Sequence of chain 1.A:
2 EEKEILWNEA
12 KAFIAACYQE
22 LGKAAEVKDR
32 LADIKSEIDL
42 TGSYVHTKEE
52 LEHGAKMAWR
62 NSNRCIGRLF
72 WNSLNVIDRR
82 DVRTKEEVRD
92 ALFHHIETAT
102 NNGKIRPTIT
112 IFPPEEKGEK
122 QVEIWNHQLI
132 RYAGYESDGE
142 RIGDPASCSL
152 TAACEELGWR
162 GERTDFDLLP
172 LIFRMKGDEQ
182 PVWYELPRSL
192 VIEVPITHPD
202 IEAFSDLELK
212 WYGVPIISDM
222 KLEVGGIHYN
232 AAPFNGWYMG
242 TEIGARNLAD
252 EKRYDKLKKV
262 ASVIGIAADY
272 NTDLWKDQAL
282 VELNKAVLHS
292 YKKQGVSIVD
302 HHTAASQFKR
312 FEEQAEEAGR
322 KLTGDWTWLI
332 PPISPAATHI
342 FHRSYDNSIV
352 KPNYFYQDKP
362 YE

The protein below binds the small molecule below.
Small molecule (SMILES): Cc1cc(N)nc(CCc2cc(C#N)cc(CCc3cc(C)cc(N)n3)c2)c1

Binding-site contacts:
Ligand atom C08 contacts residue HEM1 of chain 1.B at 3.4 Å.
Ligand atom N21 contacts residue HEM1 of chain 1.B at 2.7 Å (h-bond).
Ligand atom N21 contacts residue TYR357 of chain 1.A at 3.7 Å.
Ligand atom C27 contacts residue TYR357 of chain 1.A at 3.7 Å (hydrophobic).
Ligand atom N22 contacts residue ARG65 of chain 1.A at 3.1 Å (salt-bridge).
Ligand atom N10 contacts residue ARG132 of chain 1.A at 3.1 Å (salt-bridge).
Ligand atom C03 contacts residue HEM1 of chain 1.B at 3.4 Å.
Ligand atom N01 contacts residue GLU243 of chain 1.A at 2.7 Å (salt-bridge).
Ligand atom C22 contacts residue TYR357 of chain 1.A at 3.5 Å (hydrophobic).
Ligand atom C28 contacts residue HEM1 of chain 1.B at 3.2 Å.
Ligand atom C23 contacts residue TYR357 of chain 1.A at 3.6 Å (hydrophobic).
Ligand atom C29 contacts residue HEM1 of chain 1.B at 3.0 Å.
Ligand atom N02 contacts residue TYR239 of chain 1.A at 3.7 Å.
Ligand atom C07 contacts residue PHE235 of chain 1.A at 3.5 Å (hydrophobic).
Ligand atom C02 contacts residue GLU243 of chain 1.A at 3.6 Å.
Ligand atom C24 contacts residue TYR357 of chain 1.A at 3.5 Å (hydrophobic).
Ligand atom C10 contacts residue ARG132 of chain 1.A at 3.7 Å.
Ligand atom C02 contacts residue HEM1 of chain 1.B at 3.7 Å.
Ligand atom C29 contacts residue TRP329 of chain 1.A at 3.5 Å (hydrophobic).
Ligand atom C15 contacts residue HEM1 of chain 1.B at 3.6 Å.
Ligand atom N02 contacts residue HEM1 of chain 1.B at 3.5 Å.
Ligand atom C26 contacts residue HEM1 of chain 1.B at 3.4 Å.
Ligand atom C06 contacts residue GLU243 of chain 1.A at 3.5 Å.
Ligand atom C07 contacts residue GLY237 of chain 1.A at 3.7 Å.
Ligand atom N02 contacts residue GLU243 of chain 1.A at 2.8 Å (salt-bridge).
Ligand atom C09 contacts residue ILE218 of chain 1.A at 3.4 Å (hydrophobic).
Ligand atom C08 contacts residue GLU243 of chain 1.A at 3.3 Å.
Ligand atom C06 contacts residue HEM1 of chain 1.B at 3.8 Å.
Ligand atom C26 contacts residue TYR357 of chain 1.A at 3.7 Å (hydrophobic).
Ligand atom C22 contacts residue HEM1 of chain 1.B at 3.7 Å.
Ligand atom N22 contacts residue HEM1 of chain 1.B at 3.1 Å (h-bond).
Ligand atom C12 contacts residue GLN129 of chain 1.A at 3.7 Å.
Ligand atom N10 contacts residue ASN248 of chain 1.A at 3.5 Å (h-bond).
Ligand atom C07 contacts residue HEM1 of chain 1.B at 3.4 Å.
Ligand atom N10 contacts residue ARG254 of chain 1.A at 3.2 Å (salt-bridge).
Ligand atom N01 contacts residue HEM1 of chain 1.B at 3.7 Å.
Ligand atom C25 contacts residue TYR357 of chain 1.A at 3.6 Å (hydrophobic).
Ligand atom N02 contacts residue TRP238 of chain 1.A at 2.8 Å (h-bond).
Ligand atom C05 contacts residue ILE218 of chain 1.A at 3.8 Å (hydrophobic).
Ligand atom C14 contacts residue HEM1 of chain 1.B at 3.2 Å.